Binding-site contacts:
Ligand atom C5 contacts residue ASN416 of chain 1.C at 3.7 Å.
Ligand atom C6 contacts residue PRO261 of chain 1.C at 4.5 Å (hydrophobic).
Ligand atom C7 contacts residue ASN232 of chain 1.C at 4.3 Å.
Ligand atom C2 contacts residue ASN416 of chain 1.C at 2.4 Å.
Ligand atom C8 contacts residue NAG1 of chain 1.N at 3.7 Å.
Ligand atom C1 contacts residue ASN416 of chain 1.C at 1.4 Å.
Ligand atom O7 contacts residue NAG1 of chain 1.N at 4.3 Å.
Ligand atom O5 contacts residue ASN416 of chain 1.C at 2.4 Å (h-bond).
Ligand atom C3 contacts residue ASN416 of chain 1.C at 3.7 Å.
Ligand atom C4 contacts residue ASN416 of chain 1.C at 4.2 Å.
Ligand atom N2 contacts residue ASN416 of chain 1.C at 2.9 Å (h-bond).
Ligand atom O5 contacts residue PRO261 of chain 1.C at 3.7 Å.
Ligand atom C8 contacts residue ASN232 of chain 1.C at 3.7 Å.
Ligand atom C7 contacts residue ASN416 of chain 1.C at 3.5 Å.
Ligand atom O7 contacts residue ASN416 of chain 1.C at 3.8 Å.

A small-molecule ligand and the protein it binds are described below.
Small molecule (SMILES): CC(=O)N[C@H]1[C@H](O[C@H]2[C@H](O)[C@@H](NC(C)=O)CO[C@@H]2CO)O[C@H](CO)[C@@H](O)[C@@H]1O

Sequence of chain 1.C:
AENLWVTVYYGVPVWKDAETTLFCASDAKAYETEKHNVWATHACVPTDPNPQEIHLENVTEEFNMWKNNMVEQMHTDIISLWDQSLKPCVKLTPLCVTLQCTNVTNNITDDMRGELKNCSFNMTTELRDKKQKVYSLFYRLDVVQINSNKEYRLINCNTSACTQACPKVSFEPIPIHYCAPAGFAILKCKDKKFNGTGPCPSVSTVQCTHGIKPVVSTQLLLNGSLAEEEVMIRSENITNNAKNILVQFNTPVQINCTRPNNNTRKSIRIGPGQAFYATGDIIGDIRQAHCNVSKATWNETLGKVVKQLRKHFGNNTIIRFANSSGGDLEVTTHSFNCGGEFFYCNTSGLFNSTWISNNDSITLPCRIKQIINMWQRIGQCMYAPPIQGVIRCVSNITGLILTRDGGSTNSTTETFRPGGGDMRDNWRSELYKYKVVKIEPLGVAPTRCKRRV